The protein below binds the small molecule below.
Small molecule (SMILES): CC(=O)N[C@H]1[C@H](O[C@H]2[C@H](O)[C@@H](NC(C)=O)CO[C@@H]2CO)O[C@H](CO)[C@@H](O)[C@@H]1O

Sequence of chain 1.B:
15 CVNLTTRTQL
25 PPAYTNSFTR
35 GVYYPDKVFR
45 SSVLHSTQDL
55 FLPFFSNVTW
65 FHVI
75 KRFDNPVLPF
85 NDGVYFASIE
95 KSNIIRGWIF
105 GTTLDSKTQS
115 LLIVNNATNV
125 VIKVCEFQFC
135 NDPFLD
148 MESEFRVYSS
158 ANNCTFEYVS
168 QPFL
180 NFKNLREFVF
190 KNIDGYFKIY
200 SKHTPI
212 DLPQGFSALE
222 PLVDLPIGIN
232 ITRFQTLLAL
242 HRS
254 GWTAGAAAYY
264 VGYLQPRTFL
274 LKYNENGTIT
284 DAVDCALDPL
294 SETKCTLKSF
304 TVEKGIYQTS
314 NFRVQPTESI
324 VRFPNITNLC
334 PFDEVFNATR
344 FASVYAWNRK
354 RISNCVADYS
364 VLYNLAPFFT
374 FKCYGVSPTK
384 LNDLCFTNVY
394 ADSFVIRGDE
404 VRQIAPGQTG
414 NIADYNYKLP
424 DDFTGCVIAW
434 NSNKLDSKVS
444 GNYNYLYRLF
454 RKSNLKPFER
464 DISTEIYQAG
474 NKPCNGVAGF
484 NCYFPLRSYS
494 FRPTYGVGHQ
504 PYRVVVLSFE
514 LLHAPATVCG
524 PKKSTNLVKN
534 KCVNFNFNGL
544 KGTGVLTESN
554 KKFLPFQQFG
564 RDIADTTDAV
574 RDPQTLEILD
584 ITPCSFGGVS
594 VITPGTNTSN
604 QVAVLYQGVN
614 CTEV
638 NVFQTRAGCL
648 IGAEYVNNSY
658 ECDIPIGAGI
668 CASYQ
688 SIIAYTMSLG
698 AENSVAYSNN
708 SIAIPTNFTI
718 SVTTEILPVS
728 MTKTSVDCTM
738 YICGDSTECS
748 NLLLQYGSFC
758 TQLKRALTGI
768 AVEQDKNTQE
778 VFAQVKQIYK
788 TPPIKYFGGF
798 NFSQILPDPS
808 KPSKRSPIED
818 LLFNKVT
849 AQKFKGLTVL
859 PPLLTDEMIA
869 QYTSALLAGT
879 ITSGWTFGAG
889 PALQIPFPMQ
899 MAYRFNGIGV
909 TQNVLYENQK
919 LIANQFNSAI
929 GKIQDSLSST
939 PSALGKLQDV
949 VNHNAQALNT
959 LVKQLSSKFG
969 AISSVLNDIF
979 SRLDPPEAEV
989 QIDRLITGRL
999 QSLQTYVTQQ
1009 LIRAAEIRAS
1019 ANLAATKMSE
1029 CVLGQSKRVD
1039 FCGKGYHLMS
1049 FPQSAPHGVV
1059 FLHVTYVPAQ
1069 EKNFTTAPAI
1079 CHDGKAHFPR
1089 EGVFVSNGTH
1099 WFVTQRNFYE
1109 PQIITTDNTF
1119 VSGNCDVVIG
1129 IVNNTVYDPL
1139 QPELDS

Binding-site contacts:
Ligand atom C5 contacts residue ASN1095 of chain 1.B at 3.7 Å.
Ligand atom O7 contacts residue HIS1098 of chain 1.B at 3.5 Å.
Ligand atom C3 contacts residue ASN1095 of chain 1.B at 3.8 Å.
Ligand atom O5 contacts residue PHE1100 of chain 1.B at 3.4 Å.
Ligand atom C2 contacts residue ASN1095 of chain 1.B at 2.5 Å.
Ligand atom C3 contacts residue HIS1098 of chain 1.B at 3.9 Å.
Ligand atom C7 contacts residue THR1097 of chain 1.B at 4.0 Å.
Ligand atom O5 contacts residue HIS1098 of chain 1.B at 4.3 Å.
Ligand atom C4 contacts residue HIS1098 of chain 1.B at 3.8 Å.
Ligand atom C6 contacts residue HIS1098 of chain 1.B at 4.2 Å.
Ligand atom O3 contacts residue THR1097 of chain 1.B at 4.3 Å.
Ligand atom C3 contacts residue THR1097 of chain 1.B at 3.6 Å.
Ligand atom O5 contacts residue ASN1095 of chain 1.B at 2.4 Å (h-bond).
Ligand atom C1 contacts residue PHE1100 of chain 1.B at 4.2 Å (hydrophobic).
Ligand atom C2 contacts residue THR1097 of chain 1.B at 3.6 Å.
Ligand atom O7 contacts residue ASN1095 of chain 1.B at 4.3 Å.
Ligand atom C1 contacts residue HIS1098 of chain 1.B at 4.4 Å.
Ligand atom C1 contacts residue ASN1095 of chain 1.B at 1.4 Å.
Ligand atom C6 contacts residue PHE1100 of chain 1.B at 3.4 Å (hydrophobic).
Ligand atom O4 contacts residue HIS1098 of chain 1.B at 3.5 Å (h-bond).
Ligand atom C7 contacts residue HIS1098 of chain 1.B at 3.8 Å.
Ligand atom C8 contacts residue ASN1095 of chain 1.B at 3.6 Å.
Ligand atom C8 contacts residue THR1097 of chain 1.B at 4.1 Å.
Ligand atom C5 contacts residue PHE1100 of chain 1.B at 3.6 Å (hydrophobic).
Ligand atom N2 contacts residue THR1097 of chain 1.B at 3.0 Å (h-bond).
Ligand atom N2 contacts residue ASN1095 of chain 1.B at 2.5 Å (h-bond).
Ligand atom C1 contacts residue THR1097 of chain 1.B at 3.7 Å.
Ligand atom C5 contacts residue HIS1098 of chain 1.B at 3.4 Å.
Ligand atom N2 contacts residue HIS1098 of chain 1.B at 4.4 Å.
Ligand atom C7 contacts residue ASN1095 of chain 1.B at 3.4 Å.
Ligand atom C8 contacts residue HIS1098 of chain 1.B at 4.1 Å.
Ligand atom C4 contacts residue ASN1095 of chain 1.B at 4.2 Å.